A small-molecule ligand and the protein it binds are described below.
Small molecule (SMILES): CC(=O)c1ccc(O)cc1

Sequence of chain 1.A:
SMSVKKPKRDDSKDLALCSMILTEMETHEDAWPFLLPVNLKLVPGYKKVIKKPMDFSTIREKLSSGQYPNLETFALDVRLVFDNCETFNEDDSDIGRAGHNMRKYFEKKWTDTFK

Binding-site contacts:
Ligand atom O2 contacts residue TYR49 of chain 1.A at 4.0 Å.
Ligand atom C8 contacts residue PRO36 of chain 1.A at 3.5 Å (hydrophobic).
Ligand atom C5 contacts residue PHE91 of chain 1.A at 4.3 Å (hydrophobic).
Ligand atom C7 contacts residue VAL41 of chain 1.A at 4.0 Å (hydrophobic).
Ligand atom C5 contacts residue ASN92 of chain 1.A at 4.3 Å.
Ligand atom C7 contacts residue TYR49 of chain 1.A at 4.4 Å (hydrophobic).
Ligand atom O2 contacts residue PHE91 of chain 1.A at 4.4 Å.
Ligand atom C3 contacts residue VAL41 of chain 1.A at 3.9 Å (hydrophobic).
Ligand atom C7 contacts residue ASN92 of chain 1.A at 4.0 Å.
Ligand atom C1 contacts residue VAL46 of chain 1.A at 4.4 Å (hydrophobic).
Ligand atom C8 contacts residue VAL41 of chain 1.A at 3.9 Å (hydrophobic).
Ligand atom C3 contacts residue ILE98 of chain 1.A at 4.0 Å (hydrophobic).
Ligand atom C7 contacts residue ILE98 of chain 1.A at 4.0 Å (hydrophobic).
Ligand atom O2 contacts residue ASN92 of chain 1.A at 3.0 Å (h-bond).
Ligand atom C4 contacts residue VAL41 of chain 1.A at 3.9 Å (hydrophobic).
Ligand atom C4 contacts residue ILE98 of chain 1.A at 4.0 Å (hydrophobic).
Ligand atom C2 contacts residue ILE98 of chain 1.A at 4.1 Å (hydrophobic).
Ligand atom C8 contacts residue ILE98 of chain 1.A at 4.4 Å (hydrophobic).
Ligand atom C8 contacts residue PHE37 of chain 1.A at 4.0 Å (hydrophobic).
Ligand atom C3 contacts residue PRO36 of chain 1.A at 3.9 Å (hydrophobic).
Ligand atom O2 contacts residue ILE98 of chain 1.A at 4.1 Å.
Ligand atom C5 contacts residue ILE98 of chain 1.A at 4.0 Å (hydrophobic).
Ligand atom C1 contacts residue ILE98 of chain 1.A at 4.1 Å (hydrophobic).
Ligand atom C6 contacts residue ILE98 of chain 1.A at 4.0 Å (hydrophobic).
Ligand atom C6 contacts residue VAL46 of chain 1.A at 4.2 Å (hydrophobic).
Ligand atom O1 contacts residue VAL46 of chain 1.A at 4.0 Å.